Binding-site contacts:
Ligand atom O05 contacts residue ASP115 of chain 1.A at 3.8 Å.
Ligand atom N19 contacts residue MET114 of chain 1.A at 3.0 Å (h-bond).
Ligand atom C07 contacts residue ASP115 of chain 1.A at 3.8 Å.
Ligand atom C13 contacts residue ILE35 of chain 1.A at 3.8 Å (hydrophobic).
Ligand atom C16 contacts residue ALA56 of chain 1.A at 3.8 Å (hydrophobic).
Ligand atom C01 contacts residue GLN120 of chain 1.A at 3.6 Å.
Ligand atom O05 contacts residue ALA116 of chain 1.A at 3.9 Å.
Ligand atom C23 contacts residue VAL43 of chain 1.A at 3.5 Å (hydrophobic).
Ligand atom C13 contacts residue MET114 of chain 1.A at 3.9 Å (hydrophobic).
Ligand atom C08 contacts residue ASP115 of chain 1.A at 3.6 Å.
Ligand atom C08 contacts residue MET114 of chain 1.A at 3.5 Å (hydrophobic).
Ligand atom C20 contacts residue LEU171 of chain 1.A at 3.9 Å (hydrophobic).
Ligand atom N22 contacts residue VAL43 of chain 1.A at 3.7 Å.
Ligand atom N03 contacts residue ALA116 of chain 1.A at 3.7 Å.
Ligand atom N19 contacts residue LEU113 of chain 1.A at 3.8 Å.
Ligand atom C24 contacts residue VAL43 of chain 1.A at 3.8 Å (hydrophobic).
Ligand atom C10 contacts residue ASN117 of chain 1.A at 3.9 Å.
Ligand atom C10 contacts residue ALA116 of chain 1.A at 4.0 Å (hydrophobic).
Ligand atom C18 contacts residue ALA56 of chain 1.A at 3.4 Å (hydrophobic).
Ligand atom C04 contacts residue ASN117 of chain 1.A at 3.8 Å.
Ligand atom C04 contacts residue ALA116 of chain 1.A at 3.6 Å (hydrophobic).
Ligand atom N14 contacts residue ILE35 of chain 1.A at 3.9 Å.
Ligand atom C02 contacts residue ASN117 of chain 1.A at 3.5 Å.
Ligand atom N06 contacts residue ALA116 of chain 1.A at 3.8 Å.
Ligand atom N03 contacts residue ASN117 of chain 1.A at 3.1 Å (h-bond).
Ligand atom I17 contacts residue LEU171 of chain 1.A at 3.9 Å.
Ligand atom C28 contacts residue VAL43 of chain 1.A at 3.8 Å (hydrophobic).
Ligand atom C18 contacts residue GLU112 of chain 1.A at 3.5 Å.
Ligand atom N22 contacts residue LEU171 of chain 1.A at 3.6 Å.
Ligand atom C18 contacts residue MET114 of chain 1.A at 3.7 Å (hydrophobic).
Ligand atom C09 contacts residue MET114 of chain 1.A at 3.8 Å (hydrophobic).
Ligand atom C27 contacts residue SER37 of chain 1.A at 3.7 Å.
Ligand atom N12 contacts residue ILE35 of chain 1.A at 3.9 Å.
Ligand atom C09 contacts residue ILE35 of chain 1.A at 4.0 Å (hydrophobic).
Ligand atom I17 contacts residue MET111 of chain 1.A at 3.1 Å.
Ligand atom N12 contacts residue MET114 of chain 1.A at 3.1 Å (h-bond).
Ligand atom C01 contacts residue ASN117 of chain 1.A at 2.8 Å.
Ligand atom C21 contacts residue LEU171 of chain 1.A at 3.5 Å (hydrophobic).
Ligand atom C02 contacts residue GLN120 of chain 1.A at 3.4 Å.
Ligand atom C11 contacts residue ASN117 of chain 1.A at 3.8 Å.

Sequence of chain 1.A:
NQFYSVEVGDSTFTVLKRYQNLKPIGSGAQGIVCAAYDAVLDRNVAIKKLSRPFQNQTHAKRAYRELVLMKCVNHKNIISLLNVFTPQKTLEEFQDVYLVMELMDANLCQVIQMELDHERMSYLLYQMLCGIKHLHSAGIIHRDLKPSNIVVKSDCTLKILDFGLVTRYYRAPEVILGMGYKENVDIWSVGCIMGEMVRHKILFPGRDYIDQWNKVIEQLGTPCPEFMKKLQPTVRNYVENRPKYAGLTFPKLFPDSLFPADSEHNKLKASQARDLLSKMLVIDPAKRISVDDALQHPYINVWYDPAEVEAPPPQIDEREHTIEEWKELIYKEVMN

A protein and the small-molecule ligand that binds it are described below.
Small molecule (SMILES): CCNC(=O)N1CCC(Nc2ncc(I)c(-c3c[nH]c4ccccc34)n2)CC1